Binding-site contacts:
Ligand atom O2 contacts residue ASN284 of chain 1.A at 3.0 Å (h-bond).
Ligand atom O4 contacts residue SER674 of chain 1.A at 3.7 Å.
Ligand atom C3 contacts residue GLY675 of chain 1.A at 3.6 Å.
Ligand atom O6 contacts residue HIS377 of chain 1.A at 2.7 Å (h-bond).
Ligand atom O9 contacts residue LEU136 of chain 1.A at 2.8 Å (h-bond).
Ligand atom O6 contacts residue ASN484 of chain 1.A at 3.0 Å (h-bond).
Ligand atom O3 contacts residue GLY675 of chain 1.A at 2.9 Å (h-bond).
Ligand atom O8 contacts residue THR378 of chain 1.A at 3.3 Å.
Ligand atom C7 contacts residue HIS377 of chain 1.A at 3.4 Å.
Ligand atom C5 contacts residue LEU136 of chain 1.A at 3.8 Å (hydrophobic).
Ligand atom N2 contacts residue HIS377 of chain 1.A at 2.9 Å (h-bond).
Ligand atom O2 contacts residue GLU672 of chain 1.A at 2.9 Å (salt-bridge).
Ligand atom O8 contacts residue HIS377 of chain 1.A at 3.2 Å.
Ligand atom C6 contacts residue LEU136 of chain 1.A at 3.8 Å (hydrophobic).
Ligand atom O9 contacts residue GLY135 of chain 1.A at 3.0 Å.
Ligand atom O3 contacts residue GLU672 of chain 1.A at 2.6 Å (salt-bridge).
Ligand atom C1 contacts residue HIS377 of chain 1.A at 3.7 Å.
Ligand atom N2 contacts residue ASN284 of chain 1.A at 3.7 Å.
Ligand atom O5 contacts residue LEU136 of chain 1.A at 3.8 Å.
Ligand atom O7 contacts residue LEU136 of chain 1.A at 3.5 Å.
Ligand atom O5 contacts residue HIS377 of chain 1.A at 3.7 Å.
Ligand atom O2 contacts residue TYR573 of chain 1.A at 3.0 Å (h-bond).
Ligand atom C2 contacts residue GLU672 of chain 1.A at 3.6 Å.
Ligand atom O4 contacts residue GLY675 of chain 1.A at 2.6 Å (h-bond).
Ligand atom C8 contacts residue THR378 of chain 1.A at 3.7 Å.
Ligand atom O3 contacts residue ALA673 of chain 1.A at 3.4 Å (h-bond).
Ligand atom C8 contacts residue ASP339 of chain 1.A at 2.6 Å.
Ligand atom C8 contacts residue ASN284 of chain 1.A at 3.6 Å.
Ligand atom O4 contacts residue ASN484 of chain 1.A at 3.6 Å (h-bond).
Ligand atom C6 contacts residue ASN484 of chain 1.A at 3.4 Å.
Ligand atom O3 contacts residue SER674 of chain 1.A at 2.9 Å (h-bond).
Ligand atom N1 contacts residue ASN284 of chain 1.A at 3.1 Å (h-bond).
Ligand atom C3 contacts residue GLU672 of chain 1.A at 3.2 Å.
Ligand atom C6 contacts residue HIS377 of chain 1.A at 3.6 Å.
Ligand atom C6 contacts residue GLY135 of chain 1.A at 3.8 Å.
Ligand atom N1 contacts residue ASP283 of chain 1.A at 3.5 Å (salt-bridge).
Ligand atom O8 contacts residue ASN284 of chain 1.A at 2.9 Å (h-bond).
Ligand atom C4 contacts residue GLY675 of chain 1.A at 3.5 Å.
Ligand atom C7 contacts residue ASN284 of chain 1.A at 3.3 Å.
Ligand atom C2 contacts residue HIS377 of chain 1.A at 3.5 Å.

Sequence of chain 1.A:
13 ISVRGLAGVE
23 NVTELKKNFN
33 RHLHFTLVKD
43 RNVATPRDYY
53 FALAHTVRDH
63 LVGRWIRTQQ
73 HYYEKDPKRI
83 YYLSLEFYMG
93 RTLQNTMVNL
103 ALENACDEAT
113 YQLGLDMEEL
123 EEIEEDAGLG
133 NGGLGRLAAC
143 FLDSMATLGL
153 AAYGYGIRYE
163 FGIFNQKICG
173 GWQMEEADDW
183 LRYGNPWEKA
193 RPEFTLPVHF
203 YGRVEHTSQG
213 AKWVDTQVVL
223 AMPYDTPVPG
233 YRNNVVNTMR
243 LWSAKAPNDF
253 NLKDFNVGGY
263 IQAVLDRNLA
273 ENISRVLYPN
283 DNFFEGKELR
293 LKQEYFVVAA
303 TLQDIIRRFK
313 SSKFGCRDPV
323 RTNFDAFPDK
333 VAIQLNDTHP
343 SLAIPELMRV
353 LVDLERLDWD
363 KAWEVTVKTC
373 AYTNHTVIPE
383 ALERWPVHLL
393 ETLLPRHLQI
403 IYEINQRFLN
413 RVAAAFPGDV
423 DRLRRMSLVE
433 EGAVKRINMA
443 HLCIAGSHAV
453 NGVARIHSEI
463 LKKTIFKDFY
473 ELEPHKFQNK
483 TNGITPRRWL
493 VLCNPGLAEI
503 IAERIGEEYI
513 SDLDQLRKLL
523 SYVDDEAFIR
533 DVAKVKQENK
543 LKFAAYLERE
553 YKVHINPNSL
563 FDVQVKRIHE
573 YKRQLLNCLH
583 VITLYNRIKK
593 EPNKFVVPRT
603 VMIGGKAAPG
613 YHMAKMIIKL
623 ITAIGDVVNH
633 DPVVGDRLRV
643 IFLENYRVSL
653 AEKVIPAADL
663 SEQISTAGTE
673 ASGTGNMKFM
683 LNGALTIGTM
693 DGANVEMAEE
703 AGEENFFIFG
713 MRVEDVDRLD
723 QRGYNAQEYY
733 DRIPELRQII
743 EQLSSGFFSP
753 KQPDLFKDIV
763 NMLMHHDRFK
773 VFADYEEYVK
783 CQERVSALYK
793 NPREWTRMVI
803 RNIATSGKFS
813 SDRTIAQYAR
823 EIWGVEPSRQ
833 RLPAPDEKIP

A protein and the small-molecule ligand that binds it are described below.
Small molecule (SMILES): COC(=O)N[C@]1(C(N)=O)O[C@H](CO)[C@@H](O)[C@H](O)[C@H]1O